Sequence of chain 1.D:
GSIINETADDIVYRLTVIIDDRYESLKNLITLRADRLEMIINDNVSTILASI

Sequence of chain 1.C:
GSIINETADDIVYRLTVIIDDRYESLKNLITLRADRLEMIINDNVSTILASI

A small-molecule ligand and the protein it binds are described below.
Small molecule (SMILES): c1ccc2ccccc2c1

Sequence of chain 1.A:
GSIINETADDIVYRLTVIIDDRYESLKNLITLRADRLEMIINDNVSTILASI

Sequence of chain 1.B:
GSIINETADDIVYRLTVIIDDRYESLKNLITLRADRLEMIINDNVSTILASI

Binding-site contacts:
Ligand atom C3 contacts residue ILE19 of chain 1.B at 3.6 Å (hydrophobic).
Ligand atom C4 contacts residue ARG22 of chain 1.B at 4.0 Å.
Ligand atom C8 contacts residue ILE19 of chain 1.A at 4.5 Å (hydrophobic).
Ligand atom C1 contacts residue TYR23 of chain 1.A at 4.3 Å (hydrophobic).
Ligand atom C2 contacts residue ARG22 of chain 1.A at 3.7 Å.
Ligand atom C5 contacts residue ARG22 of chain 1.C at 4.3 Å.
Ligand atom C7 contacts residue ARG22 of chain 1.D at 3.8 Å.
Ligand atom C7 contacts residue TYR23 of chain 1.D at 3.6 Å (hydrophobic).
Ligand atom C2 contacts residue LEU26 of chain 1.A at 4.3 Å (hydrophobic).
Ligand atom C4 contacts residue LEU26 of chain 1.B at 4.3 Å (hydrophobic).
Ligand atom C2 contacts residue ILE19 of chain 1.B at 4.0 Å (hydrophobic).
Ligand atom C6 contacts residue LEU26 of chain 1.C at 4.5 Å (hydrophobic).
Ligand atom C3 contacts residue ARG22 of chain 1.B at 3.9 Å.
Ligand atom C6 contacts residue ILE19 of chain 1.D at 3.9 Å (hydrophobic).
Ligand atom C1 contacts residue ARG22 of chain 1.A at 3.9 Å.
Ligand atom C7 contacts residue LEU26 of chain 1.D at 4.5 Å (hydrophobic).
Ligand atom C6 contacts residue ARG22 of chain 1.C at 4.1 Å.
Ligand atom C8 contacts residue ARG22 of chain 1.D at 3.9 Å.
Ligand atom C2 contacts residue TYR23 of chain 1.B at 3.9 Å (hydrophobic).
Ligand atom C8 contacts residue LEU26 of chain 1.D at 4.2 Å (hydrophobic).
Ligand atom C7 contacts residue ILE19 of chain 1.D at 3.7 Å (hydrophobic).
Ligand atom C1 contacts residue LEU26 of chain 1.A at 4.3 Å (hydrophobic).
Ligand atom C3 contacts residue TYR23 of chain 1.B at 3.7 Å (hydrophobic).
Ligand atom C5 contacts residue ILE19 of chain 1.D at 4.5 Å (hydrophobic).
Ligand atom C6 contacts residue TYR23 of chain 1.D at 4.0 Å (hydrophobic).